Sequence of chain 1.A:
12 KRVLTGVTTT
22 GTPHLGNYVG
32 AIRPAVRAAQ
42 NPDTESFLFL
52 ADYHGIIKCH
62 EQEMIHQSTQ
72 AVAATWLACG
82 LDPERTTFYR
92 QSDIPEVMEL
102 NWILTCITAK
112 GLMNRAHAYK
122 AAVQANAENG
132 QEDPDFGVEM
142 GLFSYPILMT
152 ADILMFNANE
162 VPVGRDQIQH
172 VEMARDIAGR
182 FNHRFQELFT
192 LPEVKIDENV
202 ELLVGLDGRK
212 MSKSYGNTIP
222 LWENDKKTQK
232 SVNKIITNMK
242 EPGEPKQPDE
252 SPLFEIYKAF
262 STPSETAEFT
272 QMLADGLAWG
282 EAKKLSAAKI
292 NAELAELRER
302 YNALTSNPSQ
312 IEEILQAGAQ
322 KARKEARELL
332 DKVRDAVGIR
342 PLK

The small molecule below binds the protein below.
Small molecule (SMILES): N[C@@H](Cc1c[nH]c2ccccc12)C(=O)O

Binding-site contacts:
Ligand atom CZ2 contacts residue MET150 of chain 1.A at 3.9 Å (hydrophobic).
Ligand atom CH2 contacts residue MET150 of chain 1.A at 4.0 Å (hydrophobic).
Ligand atom CZ3 contacts residue GLY17 of chain 1.A at 3.3 Å.
Ligand atom CZ2 contacts residue GLY17 of chain 1.A at 4.2 Å.
Ligand atom NE1 contacts residue HIS55 of chain 1.A at 3.8 Å.
Ligand atom OXT contacts residue GLN168 of chain 1.A at 3.5 Å (h-bond).
Ligand atom NE1 contacts residue MET150 of chain 1.A at 3.9 Å.
Ligand atom OXT contacts residue THR19 of chain 1.A at 4.0 Å.
Ligand atom CZ3 contacts residue VAL162 of chain 1.A at 3.8 Å (hydrophobic).
Ligand atom CE2 contacts residue MET150 of chain 1.A at 3.8 Å (hydrophobic).
Ligand atom CB contacts residue GLY17 of chain 1.A at 3.8 Å.
Ligand atom CD2 contacts residue GLY17 of chain 1.A at 3.6 Å.
Ligand atom O contacts residue THR19 of chain 1.A at 3.9 Å.
Ligand atom CE2 contacts residue GLY17 of chain 1.A at 4.0 Å.
Ligand atom CD2 contacts residue MET150 of chain 1.A at 3.7 Å (hydrophobic).
Ligand atom CH2 contacts residue LEU15 of chain 1.A at 4.2 Å (hydrophobic).
Ligand atom CZ2 contacts residue PHE50 of chain 1.A at 3.6 Å (hydrophobic).
Ligand atom CH2 contacts residue GLY17 of chain 1.A at 3.8 Å.
Ligand atom CZ3 contacts residue MET150 of chain 1.A at 3.8 Å (hydrophobic).
Ligand atom CD1 contacts residue ALA52 of chain 1.A at 3.9 Å (hydrophobic).
Ligand atom NE1 contacts residue PHE50 of chain 1.A at 3.5 Å.
Ligand atom C contacts residue THR19 of chain 1.A at 3.9 Å.
Ligand atom CZ2 contacts residue ILE154 of chain 1.A at 3.8 Å (hydrophobic).
Ligand atom O contacts residue GLN168 of chain 1.A at 3.9 Å.
Ligand atom CA contacts residue GLN168 of chain 1.A at 3.8 Å.
Ligand atom CE2 contacts residue PHE50 of chain 1.A at 3.6 Å (hydrophobic).
Ligand atom CE3 contacts residue GLY17 of chain 1.A at 3.4 Å.
Ligand atom CD1 contacts residue HIS55 of chain 1.A at 3.8 Å.
Ligand atom CD1 contacts residue PHE50 of chain 1.A at 4.2 Å (hydrophobic).
Ligand atom C contacts residue GLN168 of chain 1.A at 3.7 Å.
Ligand atom CB contacts residue THR19 of chain 1.A at 4.2 Å.
Ligand atom NE1 contacts residue ASP153 of chain 1.A at 3.3 Å (salt-bridge).
Ligand atom N contacts residue MET150 of chain 1.A at 3.6 Å.
Ligand atom CH2 contacts residue VAL162 of chain 1.A at 3.9 Å (hydrophobic).
Ligand atom CH2 contacts residue ILE154 of chain 1.A at 3.6 Å (hydrophobic).
Ligand atom CZ3 contacts residue THR16 of chain 1.A at 4.2 Å.
Ligand atom N contacts residue GLN168 of chain 1.A at 3.8 Å.
Ligand atom CZ2 contacts residue ASP153 of chain 1.A at 4.0 Å.
Ligand atom CE3 contacts residue MET150 of chain 1.A at 3.6 Å (hydrophobic).
Ligand atom CG contacts residue GLY17 of chain 1.A at 4.0 Å.